Binding-site contacts:
Ligand atom O18 contacts residue GLN189 of chain 1.A at 3.2 Å (h-bond).
Ligand atom C03 contacts residue CYS145 of chain 1.A at 2.8 Å (hydrophobic).
Ligand atom C11 contacts residue MET165 of chain 1.A at 3.8 Å (hydrophobic).
Ligand atom C04 contacts residue CYS145 of chain 1.A at 3.0 Å (hydrophobic).
Ligand atom C20 contacts residue ARG188 of chain 1.A at 3.5 Å.
Ligand atom O15 contacts residue ARG188 of chain 1.A at 3.2 Å (salt-bridge).
Ligand atom O16 contacts residue GLN192 of chain 1.A at 3.6 Å.
Ligand atom O01 contacts residue PRO39 of chain 1.A at 3.2 Å.
Ligand atom C10 contacts residue MET165 of chain 1.A at 3.8 Å (hydrophobic).
Ligand atom C09 contacts residue GLN189 of chain 1.A at 3.3 Å.
Ligand atom C02 contacts residue HIS41 of chain 1.A at 3.5 Å.
Ligand atom C23 contacts residue HIS41 of chain 1.A at 3.5 Å.
Ligand atom N14 contacts residue GLN189 of chain 1.A at 3.6 Å.
Ligand atom C12 contacts residue GLU166 of chain 1.A at 3.0 Å.
Ligand atom C17 contacts residue ARG188 of chain 1.A at 3.8 Å.
Ligand atom C17 contacts residue GLN189 of chain 1.A at 3.1 Å.
Ligand atom C11 contacts residue GLU166 of chain 1.A at 3.0 Å.
Ligand atom O18 contacts residue ARG188 of chain 1.A at 3.5 Å.
Ligand atom N14 contacts residue THR190 of chain 1.A at 3.9 Å.
Ligand atom C04 contacts residue HIS41 of chain 1.A at 3.4 Å.
Ligand atom O16 contacts residue LEU167 of chain 1.A at 3.7 Å.
Ligand atom O01 contacts residue CYS145 of chain 1.A at 2.8 Å (h-bond).
Ligand atom C20 contacts residue ASP187 of chain 1.A at 3.5 Å.
Ligand atom C06 contacts residue HIS41 of chain 1.A at 3.7 Å.
Ligand atom C02 contacts residue CYS145 of chain 1.A at 1.9 Å (hydrophobic).
Ligand atom C22 contacts residue HIS41 of chain 1.A at 3.8 Å.
Ligand atom S08 contacts residue GLN189 of chain 1.A at 3.9 Å.
Ligand atom C03 contacts residue HIS41 of chain 1.A at 3.3 Å.
Ligand atom C13 contacts residue GLN189 of chain 1.A at 3.6 Å.
Ligand atom C05 contacts residue HIS41 of chain 1.A at 3.6 Å.
Ligand atom C04 contacts residue HIS164 of chain 1.A at 3.4 Å.
Ligand atom C02 contacts residue HIS164 of chain 1.A at 3.1 Å.
Ligand atom O01 contacts residue HIS164 of chain 1.A at 3.6 Å (h-bond).
Ligand atom C21 contacts residue ASP187 of chain 1.A at 3.4 Å.
Ligand atom C03 contacts residue HIS164 of chain 1.A at 3.0 Å.
Ligand atom O15 contacts residue THR190 of chain 1.A at 3.0 Å (h-bond).
Ligand atom N14 contacts residue GLN192 of chain 1.A at 3.6 Å.
Ligand atom C23 contacts residue HIS164 of chain 1.A at 3.4 Å.
Ligand atom O15 contacts residue GLN192 of chain 1.A at 3.1 Å (h-bond).
Ligand atom O15 contacts residue GLN189 of chain 1.A at 3.3 Å (h-bond).

Sequence of chain 1.A:
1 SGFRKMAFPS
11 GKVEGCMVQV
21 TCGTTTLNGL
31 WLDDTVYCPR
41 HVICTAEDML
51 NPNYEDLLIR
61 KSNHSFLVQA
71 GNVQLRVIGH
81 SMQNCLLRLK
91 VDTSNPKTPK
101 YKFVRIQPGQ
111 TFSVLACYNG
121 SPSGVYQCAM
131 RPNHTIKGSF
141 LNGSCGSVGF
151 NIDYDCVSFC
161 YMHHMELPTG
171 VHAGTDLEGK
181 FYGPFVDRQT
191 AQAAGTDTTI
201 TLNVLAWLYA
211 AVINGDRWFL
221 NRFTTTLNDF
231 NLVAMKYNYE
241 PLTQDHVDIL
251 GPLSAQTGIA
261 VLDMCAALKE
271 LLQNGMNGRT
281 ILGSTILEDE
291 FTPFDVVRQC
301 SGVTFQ

This small molecule binds to this protein.
Small molecule (SMILES): O=C(Oc1cncc(Cl)c1)c1ccc2c(ccn2S(=O)(=O)c2cccc([N+](=O)[O-])c2)c1